This small molecule binds to this protein.
Small molecule (SMILES): COc1ccccc1COc1cc(C2=NN(C3CCN(c4ccc5ncc([N+](=O)[O-])n5n4)CC3)C(=O)[C@H]3CCCC[C@H]23)ccc1OC

Binding-site contacts:
Ligand atom C4 contacts residue MET283 of chain 1.B at 3.8 Å (hydrophobic).
Ligand atom O2 contacts residue PHE298 of chain 1.B at 3.4 Å.
Ligand atom O3 contacts residue GLY297 of chain 1.B at 3.7 Å.
Ligand atom C29 contacts residue LEU245 of chain 1.B at 3.6 Å (hydrophobic).
Ligand atom O6 contacts residue PHE298 of chain 1.B at 3.7 Å.
Ligand atom O1 contacts residue PHE298 of chain 1.B at 3.6 Å.
Ligand atom O5 contacts residue MET199 of chain 1.B at 3.8 Å.
Ligand atom C31 contacts residue PHE298 of chain 1.B at 3.9 Å (hydrophobic).
Ligand atom C11 contacts residue PHE298 of chain 1.B at 3.7 Å (hydrophobic).
Ligand atom C9 contacts residue PHE298 of chain 1.B at 3.4 Å (hydrophobic).
Ligand atom C28 contacts residue ASP244 of chain 1.B at 3.2 Å.
Ligand atom C18 contacts residue PRO282 of chain 1.B at 3.9 Å (hydrophobic).
Ligand atom C6 contacts residue MET263 of chain 1.B at 3.2 Å (hydrophobic).
Ligand atom C10 contacts residue PHE298 of chain 1.B at 3.5 Å (hydrophobic).
Ligand atom C8 contacts residue GLN295 of chain 1.B at 3.0 Å.
Ligand atom C23 contacts residue EDO1 of chain 1.R at 3.8 Å.
Ligand atom C5 contacts residue PHE266 of chain 1.B at 3.3 Å (hydrophobic).
Ligand atom C6 contacts residue PHE266 of chain 1.B at 3.4 Å (hydrophobic).
Ligand atom N1 contacts residue PHE266 of chain 1.B at 3.8 Å.
Ligand atom O6 contacts residue GLN295 of chain 1.B at 3.0 Å (h-bond).
Ligand atom O3 contacts residue PHE298 of chain 1.B at 3.9 Å.
Ligand atom C24 contacts residue MET199 of chain 1.B at 3.7 Å (hydrophobic).
Ligand atom C1 contacts residue SER294 of chain 1.B at 4.0 Å.
Ligand atom O6 contacts residue ILE262 of chain 1.B at 3.6 Å.
Ligand atom C32 contacts residue PHE298 of chain 1.B at 3.8 Å (hydrophobic).
Ligand atom C7 contacts residue PHE266 of chain 1.B at 3.9 Å (hydrophobic).
Ligand atom C33 contacts residue ILE262 of chain 1.B at 3.8 Å (hydrophobic).
Ligand atom O2 contacts residue GLN295 of chain 1.B at 3.4 Å (h-bond).
Ligand atom C33 contacts residue PHE298 of chain 1.B at 3.4 Å (hydrophobic).
Ligand atom C27 contacts residue ASP244 of chain 1.B at 3.4 Å.
Ligand atom C34 contacts residue THR259 of chain 1.B at 3.8 Å.
Ligand atom C32 contacts residue ILE262 of chain 1.B at 3.9 Å (hydrophobic).
Ligand atom C25 contacts residue MET199 of chain 1.B at 3.7 Å (hydrophobic).
Ligand atom C34 contacts residue GLN295 of chain 1.B at 3.6 Å.
Ligand atom O4 contacts residue TYR301 of chain 1.B at 3.8 Å.
Ligand atom C1 contacts residue PHE298 of chain 1.B at 3.5 Å (hydrophobic).
Ligand atom C22 contacts residue EDO1 of chain 1.R at 3.9 Å.
Ligand atom C5 contacts residue MET263 of chain 1.B at 3.9 Å (hydrophobic).
Ligand atom C5 contacts residue MET283 of chain 1.B at 3.8 Å (hydrophobic).
Ligand atom C34 contacts residue ILE262 of chain 1.B at 3.8 Å (hydrophobic).

Sequence of chain 1.B:
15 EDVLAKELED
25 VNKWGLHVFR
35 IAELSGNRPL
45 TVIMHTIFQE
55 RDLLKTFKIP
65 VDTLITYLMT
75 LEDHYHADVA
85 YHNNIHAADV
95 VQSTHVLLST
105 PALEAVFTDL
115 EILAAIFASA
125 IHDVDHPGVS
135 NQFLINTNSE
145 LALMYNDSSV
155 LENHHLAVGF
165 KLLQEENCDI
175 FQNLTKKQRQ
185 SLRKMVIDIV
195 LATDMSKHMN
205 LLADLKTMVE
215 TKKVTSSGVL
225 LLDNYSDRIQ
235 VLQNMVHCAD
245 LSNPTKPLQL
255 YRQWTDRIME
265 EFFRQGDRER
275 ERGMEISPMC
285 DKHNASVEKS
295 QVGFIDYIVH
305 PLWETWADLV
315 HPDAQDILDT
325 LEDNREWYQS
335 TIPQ